Sequence of chain 2.B:
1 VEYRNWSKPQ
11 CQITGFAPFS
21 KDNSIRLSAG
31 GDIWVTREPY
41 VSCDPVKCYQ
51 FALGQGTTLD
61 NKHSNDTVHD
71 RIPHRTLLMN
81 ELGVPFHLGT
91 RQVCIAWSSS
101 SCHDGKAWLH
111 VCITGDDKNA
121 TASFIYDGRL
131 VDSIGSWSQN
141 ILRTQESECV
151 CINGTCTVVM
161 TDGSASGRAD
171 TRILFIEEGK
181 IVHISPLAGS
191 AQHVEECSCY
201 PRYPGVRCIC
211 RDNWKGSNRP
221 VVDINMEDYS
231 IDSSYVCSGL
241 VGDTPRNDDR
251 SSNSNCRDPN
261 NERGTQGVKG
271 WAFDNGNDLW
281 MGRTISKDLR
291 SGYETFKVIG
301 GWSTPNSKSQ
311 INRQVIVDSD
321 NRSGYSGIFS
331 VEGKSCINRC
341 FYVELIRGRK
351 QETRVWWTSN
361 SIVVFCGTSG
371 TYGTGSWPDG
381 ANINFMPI

A small-molecule ligand and the protein it binds are described below.
Small molecule (SMILES): CC(=O)N[C@H]1[C@H](O[C@H]2[C@H](O)[C@@H](NC(C)=O)CO[C@@H]2CO)O[C@H](CO)[C@@H](O)[C@@H]1O

Binding-site contacts:
Ligand atom C4 contacts residue ASN5 of chain 2.B at 4.2 Å.
Ligand atom C3 contacts residue SER7 of chain 2.B at 4.0 Å.
Ligand atom O7 contacts residue NAG1 of chain 2.J at 3.4 Å.
Ligand atom C1 contacts residue SER7 of chain 2.B at 3.5 Å.
Ligand atom C6 contacts residue GLU2 of chain 2.B at 4.0 Å.
Ligand atom N2 contacts residue ASN5 of chain 2.B at 3.1 Å (h-bond).
Ligand atom O6 contacts residue GLU2 of chain 2.B at 3.5 Å (salt-bridge).
Ligand atom C7 contacts residue ASN5 of chain 2.B at 4.1 Å.
Ligand atom C8 contacts residue NAG1 of chain 2.J at 4.4 Å.
Ligand atom C3 contacts residue ASN5 of chain 2.B at 3.8 Å.
Ligand atom C2 contacts residue ASN5 of chain 2.B at 2.6 Å.
Ligand atom C5 contacts residue ASN5 of chain 2.B at 3.6 Å.
Ligand atom O7 contacts residue NAG2 of chain 2.J at 3.4 Å.
Ligand atom C8 contacts residue TYR203 of chain 2.B at 3.0 Å (hydrophobic).
Ligand atom C8 contacts residue LYS8 of chain 2.B at 3.4 Å.
Ligand atom C7 contacts residue TYR203 of chain 2.B at 4.1 Å (hydrophobic).
Ligand atom C8 contacts residue SER7 of chain 2.B at 3.6 Å.
Ligand atom C7 contacts residue SER7 of chain 2.B at 3.8 Å.
Ligand atom C2 contacts residue SER7 of chain 2.B at 3.6 Å.
Ligand atom C7 contacts residue NAG2 of chain 2.J at 4.4 Å.
Ligand atom O3 contacts residue NAG2 of chain 2.J at 4.4 Å.
Ligand atom C1 contacts residue ASN5 of chain 2.B at 1.5 Å.
Ligand atom C7 contacts residue NAG1 of chain 2.J at 4.1 Å.
Ligand atom N2 contacts residue SER7 of chain 2.B at 2.9 Å (h-bond).
Ligand atom C8 contacts residue ASN5 of chain 2.B at 4.2 Å.
Ligand atom O5 contacts residue ASN5 of chain 2.B at 2.2 Å (h-bond).